The small molecule below binds the protein below.
Small molecule (SMILES): OC[C@H]1O[C@](O)(CO)[C@@H](O)[C@@H]1O

Sequence of chain 2.A:
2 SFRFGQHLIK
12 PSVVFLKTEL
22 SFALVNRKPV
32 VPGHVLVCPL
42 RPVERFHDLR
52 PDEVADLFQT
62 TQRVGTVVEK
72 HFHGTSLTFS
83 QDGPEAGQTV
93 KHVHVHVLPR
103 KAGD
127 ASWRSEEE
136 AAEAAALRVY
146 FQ

Binding-site contacts:
Ligand atom C3 contacts residue HIS74 of chain 2.A at 4.0 Å.
Ligand atom O4 contacts residue HIS72 of chain 2.A at 2.9 Å (h-bond).
Ligand atom C6 contacts residue PHE73 of chain 2.A at 3.7 Å (hydrophobic).
Ligand atom O3 contacts residue HIS74 of chain 2.A at 3.3 Å.
Ligand atom O6 contacts residue PHE73 of chain 2.A at 3.2 Å.
Ligand atom O6 contacts residue HIS72 of chain 2.A at 3.8 Å.
Ligand atom O4 contacts residue HIS74 of chain 2.A at 3.8 Å.
Ligand atom C6 contacts residue HIS72 of chain 2.A at 3.6 Å.
Ligand atom C4 contacts residue HIS72 of chain 2.A at 3.2 Å.
Ligand atom C5 contacts residue HIS72 of chain 2.A at 3.9 Å.
Ligand atom C4 contacts residue HIS74 of chain 2.A at 3.7 Å.